A small-molecule ligand and the protein it binds are described below.
Small molecule (SMILES): CC(=O)N[C@H]1[C@H](O[C@H]2[C@H](O)[C@@H](NC(C)=O)CO[C@@H]2CO)O[C@H](CO)[C@@H](O)[C@@H]1O

Sequence of chain 1.A:
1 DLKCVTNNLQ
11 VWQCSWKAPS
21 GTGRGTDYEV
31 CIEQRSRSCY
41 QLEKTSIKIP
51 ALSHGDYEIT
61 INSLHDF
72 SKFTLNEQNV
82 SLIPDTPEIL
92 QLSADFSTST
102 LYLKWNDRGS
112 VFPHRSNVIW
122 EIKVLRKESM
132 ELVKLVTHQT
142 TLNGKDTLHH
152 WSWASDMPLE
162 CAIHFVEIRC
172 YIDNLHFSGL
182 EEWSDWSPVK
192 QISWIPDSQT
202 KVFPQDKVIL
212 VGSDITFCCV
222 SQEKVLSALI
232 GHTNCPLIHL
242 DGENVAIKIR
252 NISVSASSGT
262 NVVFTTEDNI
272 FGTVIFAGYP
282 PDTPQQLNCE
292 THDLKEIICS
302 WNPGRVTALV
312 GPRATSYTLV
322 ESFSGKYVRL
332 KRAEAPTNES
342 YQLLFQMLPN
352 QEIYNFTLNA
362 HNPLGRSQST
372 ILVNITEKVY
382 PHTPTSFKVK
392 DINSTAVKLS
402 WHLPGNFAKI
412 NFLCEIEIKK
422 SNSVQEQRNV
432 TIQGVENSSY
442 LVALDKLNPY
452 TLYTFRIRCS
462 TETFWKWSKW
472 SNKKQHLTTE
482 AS

Binding-site contacts:
Ligand atom C3 contacts residue GLU353 of chain 1.A at 3.7 Å.
Ligand atom N2 contacts residue GLU353 of chain 1.A at 3.2 Å (salt-bridge).
Ligand atom C1 contacts residue GLU353 of chain 1.A at 3.7 Å.
Ligand atom C6 contacts residue THR377 of chain 1.A at 4.4 Å.
Ligand atom O7 contacts residue ASN375 of chain 1.A at 3.6 Å.
Ligand atom O6 contacts residue GLU378 of chain 1.A at 2.9 Å (salt-bridge).
Ligand atom N2 contacts residue ILE354 of chain 1.A at 4.3 Å.
Ligand atom C7 contacts residue GLU353 of chain 1.A at 4.0 Å.
Ligand atom O5 contacts residue GLU378 of chain 1.A at 3.6 Å.
Ligand atom C7 contacts residue ASN375 of chain 1.A at 3.9 Å.
Ligand atom C2 contacts residue GLU353 of chain 1.A at 3.8 Å.
Ligand atom C7 contacts residue GLU463 of chain 1.A at 4.4 Å.
Ligand atom C3 contacts residue ASN375 of chain 1.A at 3.9 Å.
Ligand atom C4 contacts residue ASN375 of chain 1.A at 4.4 Å.
Ligand atom C8 contacts residue GLU463 of chain 1.A at 3.7 Å.
Ligand atom C8 contacts residue GLU353 of chain 1.A at 3.9 Å.
Ligand atom O5 contacts residue ASN375 of chain 1.A at 2.4 Å (h-bond).
Ligand atom C5 contacts residue THR377 of chain 1.A at 3.7 Å.
Ligand atom N2 contacts residue ASN375 of chain 1.A at 3.0 Å (h-bond).
Ligand atom O3 contacts residue GLU353 of chain 1.A at 4.2 Å.
Ligand atom O5 contacts residue THR377 of chain 1.A at 3.3 Å (h-bond).
Ligand atom C6 contacts residue GLU378 of chain 1.A at 3.7 Å.
Ligand atom C5 contacts residue GLU353 of chain 1.A at 4.3 Å.
Ligand atom C1 contacts residue THR377 of chain 1.A at 3.4 Å.
Ligand atom C1 contacts residue ASN375 of chain 1.A at 1.5 Å.
Ligand atom C2 contacts residue ASN375 of chain 1.A at 2.6 Å.
Ligand atom C5 contacts residue ASN375 of chain 1.A at 3.7 Å.
Ligand atom C5 contacts residue GLU378 of chain 1.A at 4.3 Å.